Binding-site contacts:
Ligand atom O contacts residue ARG173 of chain 1.K at 2.9 Å (salt-bridge).
Ligand atom CD2 contacts residue LEU56 of chain 1.I at 3.6 Å (hydrophobic).
Ligand atom C contacts residue ASN53 of chain 1.I at 3.7 Å.
Ligand atom CD2 contacts residue ASN57 of chain 1.I at 3.1 Å.
Ligand atom OG contacts residue GLN176 of chain 1.K at 3.3 Å (h-bond).
Ligand atom CB contacts residue ASN57 of chain 1.I at 3.6 Å.
Ligand atom N contacts residue ASN53 of chain 1.I at 3.6 Å.
Ligand atom N contacts residue ASN57 of chain 1.I at 3.2 Å (h-bond).
Ligand atom N contacts residue GLN176 of chain 1.K at 3.0 Å (h-bond).
Ligand atom O contacts residue LYS70 of chain 1.I at 2.9 Å (salt-bridge).
Ligand atom N contacts residue ASN57 of chain 1.I at 2.8 Å (h-bond).
Ligand atom O contacts residue GLN176 of chain 1.K at 3.5 Å.
Ligand atom CB contacts residue ASN57 of chain 1.I at 3.7 Å.
Ligand atom CA contacts residue ASN57 of chain 1.I at 3.7 Å.
Ligand atom OG1 contacts residue ARG173 of chain 1.K at 3.6 Å (salt-bridge).
Ligand atom CG2 contacts residue PRO34 of chain 1.K at 3.4 Å (hydrophobic).
Ligand atom O contacts residue ASN57 of chain 1.I at 2.8 Å (h-bond).
Ligand atom C contacts residue ASN57 of chain 1.I at 3.7 Å.
Ligand atom CA contacts residue GLN176 of chain 1.K at 3.2 Å.
Ligand atom CB contacts residue ALA177 of chain 1.K at 3.5 Å (hydrophobic).
Ligand atom CA contacts residue ASN57 of chain 1.I at 3.7 Å.
Ligand atom CA contacts residue ASN53 of chain 1.I at 3.1 Å.
Ligand atom CB contacts residue GLN176 of chain 1.K at 3.6 Å.
Ligand atom CA contacts residue GLY106 of chain 1.I at 3.7 Å.
Ligand atom CG1 contacts residue GLN176 of chain 1.K at 3.7 Å.
Ligand atom CB contacts residue GLN176 of chain 1.K at 3.2 Å.
Ligand atom CD contacts residue ARG143 of chain 1.K at 3.5 Å.
Ligand atom CG contacts residue ASN139 of chain 1.K at 3.7 Å.
Ligand atom C contacts residue ARG143 of chain 1.K at 3.7 Å.
Ligand atom CA contacts residue THR107 of chain 1.I at 3.6 Å.
Ligand atom OG contacts residue ALA177 of chain 1.K at 3.1 Å (h-bond).
Ligand atom CZ contacts residue MET66 of chain 1.I at 3.4 Å (hydrophobic).
Ligand atom CA contacts residue ARG143 of chain 1.K at 3.6 Å.
Ligand atom CA contacts residue ASN139 of chain 1.K at 3.8 Å.
Ligand atom N contacts residue ARG143 of chain 1.K at 3.3 Å (salt-bridge).
Ligand atom C contacts residue GLN176 of chain 1.K at 3.6 Å.
Ligand atom CA contacts residue GLN176 of chain 1.K at 3.6 Å.
Ligand atom CB contacts residue ASN53 of chain 1.I at 3.3 Å.
Ligand atom O contacts residue THR107 of chain 1.I at 3.6 Å.
Ligand atom N contacts residue GLN176 of chain 1.K at 3.0 Å (h-bond).

Sequence of chain 1.I:
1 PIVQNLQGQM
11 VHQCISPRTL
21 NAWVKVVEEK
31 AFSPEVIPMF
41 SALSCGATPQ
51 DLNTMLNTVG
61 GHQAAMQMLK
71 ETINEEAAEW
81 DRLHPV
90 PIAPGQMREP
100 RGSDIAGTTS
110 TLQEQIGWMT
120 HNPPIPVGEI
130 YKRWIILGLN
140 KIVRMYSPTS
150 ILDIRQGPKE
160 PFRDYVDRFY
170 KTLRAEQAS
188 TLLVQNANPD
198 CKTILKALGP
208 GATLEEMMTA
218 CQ

This protein binds this small molecule.
Small molecule (SMILES): CC(C)[C@H](NC(=O)CNC(=O)[C@H](CO)NC(=O)[C@@H]1CCCN1C(=O)[C@@H](N)CO)C(=O)N[C@@H](Cc1ccccc1)C(=O)N[C@H](C(=O)N[C@@H](Cc1ccccc1)C(=O)NCC=O)[C@@H](C)O

Sequence of chain 1.K:
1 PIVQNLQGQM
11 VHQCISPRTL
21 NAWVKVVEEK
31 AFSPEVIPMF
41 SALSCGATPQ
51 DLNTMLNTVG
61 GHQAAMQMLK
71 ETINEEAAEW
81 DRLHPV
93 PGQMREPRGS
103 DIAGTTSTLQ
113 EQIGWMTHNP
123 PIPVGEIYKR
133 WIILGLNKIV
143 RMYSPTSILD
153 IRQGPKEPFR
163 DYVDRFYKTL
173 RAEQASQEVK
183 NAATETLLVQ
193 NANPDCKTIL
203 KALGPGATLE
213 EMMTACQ